Sequence of chain 1.A:
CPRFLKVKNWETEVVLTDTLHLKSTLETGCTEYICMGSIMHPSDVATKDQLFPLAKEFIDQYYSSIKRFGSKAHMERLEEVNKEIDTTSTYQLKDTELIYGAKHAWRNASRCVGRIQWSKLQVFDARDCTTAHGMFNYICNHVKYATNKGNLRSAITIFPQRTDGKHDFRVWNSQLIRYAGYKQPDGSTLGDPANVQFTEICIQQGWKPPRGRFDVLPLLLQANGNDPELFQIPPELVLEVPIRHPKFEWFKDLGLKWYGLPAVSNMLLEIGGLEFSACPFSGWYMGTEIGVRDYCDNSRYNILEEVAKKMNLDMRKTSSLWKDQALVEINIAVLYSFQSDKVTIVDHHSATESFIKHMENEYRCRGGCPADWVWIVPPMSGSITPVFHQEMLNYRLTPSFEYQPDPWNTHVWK

The small molecule below binds the protein below.
Small molecule (SMILES): CN[C@@H](C)Cc1cc(C#N)cc(OCc2ccc3c(C)cc(N)nc3c2)c1

Binding-site contacts:
Ligand atom C11 contacts residue GLY290 of chain 1.A at 3.6 Å.
Ligand atom N02 contacts residue PRO269 of chain 1.A at 3.6 Å.
Ligand atom C21 contacts residue HEM1 of chain 1.C at 3.7 Å.
Ligand atom N28 contacts residue MET274 of chain 1.A at 3.9 Å.
Ligand atom C12 contacts residue HEM1 of chain 1.C at 3.3 Å.
Ligand atom C11 contacts residue PHE288 of chain 1.A at 3.8 Å (hydrophobic).
Ligand atom C26 contacts residue HEM1 of chain 1.C at 3.6 Å.
Ligand atom C31 contacts residue TRP382 of chain 1.A at 3.8 Å (hydrophobic).
Ligand atom C06 contacts residue PHE288 of chain 1.A at 3.7 Å (hydrophobic).
Ligand atom C11 contacts residue SER289 of chain 1.A at 3.9 Å.
Ligand atom C02 contacts residue HEM1 of chain 1.C at 3.6 Å.
Ligand atom N01 contacts residue HEM1 of chain 1.C at 3.8 Å.
Ligand atom C03 contacts residue PRO269 of chain 1.A at 3.9 Å (hydrophobic).
Ligand atom C08 contacts residue HEM1 of chain 1.C at 3.6 Å.
Ligand atom N02 contacts residue TYR292 of chain 1.A at 3.6 Å.
Ligand atom N28 contacts residue TYR410 of chain 1.A at 3.4 Å.
Ligand atom N28 contacts residue ASN273 of chain 1.A at 3.0 Å (h-bond).
Ligand atom C02 contacts residue TRP291 of chain 1.A at 3.8 Å (hydrophobic).
Ligand atom C03 contacts residue HEM1 of chain 1.C at 3.4 Å.
Ligand atom C11 contacts residue HEM1 of chain 1.C at 3.2 Å.
Ligand atom C23 contacts residue TYR410 of chain 1.A at 3.5 Å (hydrophobic).
Ligand atom C10 contacts residue HEM1 of chain 1.C at 3.8 Å.
Ligand atom C06 contacts residue VAL271 of chain 1.A at 3.6 Å (hydrophobic).
Ligand atom C27 contacts residue ASN273 of chain 1.A at 3.4 Å.
Ligand atom N02 contacts residue GLU296 of chain 1.A at 2.8 Å (salt-bridge).
Ligand atom N02 contacts residue TRP291 of chain 1.A at 2.7 Å (h-bond).
Ligand atom C09 contacts residue HEM1 of chain 1.C at 3.3 Å.
Ligand atom N01 contacts residue GLU296 of chain 1.A at 2.8 Å (salt-bridge).
Ligand atom N02 contacts residue HEM1 of chain 1.C at 3.7 Å.
Ligand atom C10 contacts residue GLU296 of chain 1.A at 3.6 Å.
Ligand atom C24 contacts residue TYR410 of chain 1.A at 3.8 Å (hydrophobic).
Ligand atom O13 contacts residue HEM1 of chain 1.C at 3.5 Å.
Ligand atom C07 contacts residue HEM1 of chain 1.C at 3.7 Å.
Ligand atom C02 contacts residue PRO269 of chain 1.A at 3.9 Å (hydrophobic).
Ligand atom C06 contacts residue HEM1 of chain 1.C at 3.6 Å.
Ligand atom C07 contacts residue VAL271 of chain 1.A at 3.4 Å (hydrophobic).
Ligand atom C09 contacts residue GLU296 of chain 1.A at 3.5 Å.
Ligand atom C02 contacts residue GLU296 of chain 1.A at 3.5 Å.
Ligand atom C27 contacts residue TYR410 of chain 1.A at 3.2 Å (hydrophobic).
Ligand atom C04 contacts residue HEM1 of chain 1.C at 3.7 Å.